Binding-site contacts:
Ligand atom CE contacts residue VAL36 of chain 2.A at 3.7 Å (hydrophobic).
Ligand atom CG2 contacts residue LEU31 of chain 2.A at 3.8 Å (hydrophobic).
Ligand atom CD2 contacts residue SER24 of chain 2.A at 3.5 Å.
Ligand atom O contacts residue ASN2 of chain 2.A at 3.8 Å.
Ligand atom C contacts residue ARG34 of chain 2.A at 3.7 Å.
Ligand atom OG contacts residue ARG34 of chain 2.A at 3.7 Å.
Ligand atom N contacts residue ILE230 of chain 2.A at 3.1 Å (h-bond).
Ligand atom CD1 contacts residue LEU31 of chain 2.A at 3.6 Å (hydrophobic).
Ligand atom CA contacts residue ASP229 of chain 2.A at 3.6 Å.
Ligand atom CE contacts residue ARG35 of chain 2.A at 3.8 Å.
Ligand atom CD1 contacts residue ILE230 of chain 2.A at 3.5 Å (hydrophobic).
Ligand atom CA contacts residue SER231 of chain 2.A at 3.6 Å.
Ligand atom OG contacts residue ASP229 of chain 2.A at 3.6 Å.
Ligand atom CG contacts residue ARG35 of chain 2.A at 3.1 Å.
Ligand atom N contacts residue ARG34 of chain 2.A at 3.4 Å (salt-bridge).
Ligand atom O contacts residue SER231 of chain 2.A at 3.2 Å.
Ligand atom O contacts residue ARG6 of chain 2.A at 3.4 Å (salt-bridge).
Ligand atom CB contacts residue VAL39 of chain 2.A at 3.8 Å (hydrophobic).
Ligand atom CB contacts residue SER24 of chain 2.A at 3.8 Å.
Ligand atom O contacts residue ARG34 of chain 2.A at 2.8 Å (salt-bridge).
Ligand atom O contacts residue ILE232 of chain 2.A at 3.6 Å (h-bond).
Ligand atom O contacts residue LEU4 of chain 2.A at 3.7 Å.
Ligand atom C contacts residue ASP229 of chain 2.A at 3.8 Å.
Ligand atom CG contacts residue ILE230 of chain 2.A at 3.6 Å (hydrophobic).
Ligand atom N contacts residue ARG34 of chain 2.A at 3.7 Å.
Ligand atom NZ contacts residue THR217 of chain 2.A at 3.8 Å.
Ligand atom CD1 contacts residue LEU27 of chain 2.A at 3.6 Å (hydrophobic).
Ligand atom C contacts residue SER231 of chain 2.A at 3.8 Å.
Ligand atom N contacts residue ARG34 of chain 2.A at 3.9 Å.
Ligand atom CB contacts residue ILE230 of chain 2.A at 3.6 Å (hydrophobic).
Ligand atom CD1 contacts residue LEU27 of chain 2.A at 3.8 Å (hydrophobic).
Ligand atom CD2 contacts residue GLU20 of chain 2.A at 3.6 Å.
Ligand atom CA contacts residue ARG35 of chain 2.A at 3.8 Å.
Ligand atom N contacts residue ASP229 of chain 2.A at 3.2 Å (salt-bridge).
Ligand atom N contacts residue ASP229 of chain 2.A at 2.8 Å (salt-bridge).
Ligand atom CB contacts residue ARG35 of chain 2.A at 3.4 Å.
Ligand atom CD1 contacts residue LYS28 of chain 2.A at 3.4 Å.
Ligand atom CE contacts residue VAL37 of chain 2.A at 3.7 Å (hydrophobic).
Ligand atom CA contacts residue ARG6 of chain 2.A at 3.7 Å.
Ligand atom CA contacts residue ASP229 of chain 2.A at 3.8 Å.

A protein and the small-molecule ligand that binds it are described below.
Small molecule (SMILES): CC[C@H](C)[C@H](NC(=O)[C@H](CC(N)=O)NC(=O)[C@H](CC(C)C)NC(=O)[C@H](CO)NC(=O)CNC(=O)[C@@H](N)CO)C(=O)NCC(=O)N[C@@H](CO)C(=O)N[C@@H](CC(C)C)C(=O)N[C@H](C=O)CCCCN

Sequence of chain 2.A:
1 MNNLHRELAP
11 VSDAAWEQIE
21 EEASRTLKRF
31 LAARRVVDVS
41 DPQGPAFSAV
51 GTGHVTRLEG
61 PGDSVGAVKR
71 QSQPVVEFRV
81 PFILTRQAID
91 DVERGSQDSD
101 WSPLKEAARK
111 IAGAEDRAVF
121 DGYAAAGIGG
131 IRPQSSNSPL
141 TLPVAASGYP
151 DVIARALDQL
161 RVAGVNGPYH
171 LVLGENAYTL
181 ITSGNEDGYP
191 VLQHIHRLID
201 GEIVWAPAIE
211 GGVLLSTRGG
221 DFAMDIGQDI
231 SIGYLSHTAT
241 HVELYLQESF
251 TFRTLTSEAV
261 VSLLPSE